The small molecule below binds the protein below.
Small molecule (SMILES): CC[C@H](C)[C@H](NC(=O)[C@H](CC(C)C)NC(=O)[C@H](CO)NC(=O)CNC(=O)[C@@H](NC(=O)[C@@H](N)[C@@H](C)O)C(C)C)C(=O)N[C@H](C=O)CCC(N)=O

Binding-site contacts:
Ligand atom CA contacts residue ARG29 of chain 22.C at 4.2 Å.
Ligand atom CG1 contacts residue ASP243 of chain 22.C at 3.3 Å.
Ligand atom N contacts residue ASP243 of chain 22.C at 3.3 Å (salt-bridge).
Ligand atom N contacts residue ARG35 of chain 22.C at 4.1 Å.
Ligand atom CG1 contacts residue ARG35 of chain 22.C at 4.4 Å.
Ligand atom CG2 contacts residue PRO43 of chain 22.C at 4.3 Å (hydrophobic).
Ligand atom CA contacts residue ASP243 of chain 22.C at 3.3 Å.
Ligand atom CB contacts residue ARG35 of chain 22.C at 3.8 Å.
Ligand atom O contacts residue ASP243 of chain 22.C at 4.3 Å.
Ligand atom C contacts residue PRO43 of chain 22.C at 4.5 Å (hydrophobic).
Ligand atom N contacts residue ARG35 of chain 22.C at 4.4 Å.
Ligand atom C contacts residue ARG35 of chain 22.C at 3.5 Å.
Ligand atom CA contacts residue ASP243 of chain 22.C at 4.2 Å.
Ligand atom CG2 contacts residue ARG35 of chain 22.C at 3.9 Å.
Ligand atom N contacts residue ARG35 of chain 22.C at 4.1 Å.
Ligand atom O contacts residue ARG29 of chain 22.C at 4.2 Å.
Ligand atom C contacts residue ARG35 of chain 22.C at 3.7 Å.
Ligand atom O contacts residue ASP243 of chain 22.C at 4.3 Å.
Ligand atom O contacts residue ARG35 of chain 22.C at 3.3 Å (salt-bridge).
Ligand atom N contacts residue ASP243 of chain 22.C at 3.8 Å.
Ligand atom CG2 contacts residue GLU245 of chain 22.C at 3.4 Å.
Ligand atom O contacts residue PRO43 of chain 22.C at 3.7 Å.
Ligand atom CG2 contacts residue ARG36 of chain 22.C at 3.8 Å.
Ligand atom CD2 contacts residue ARG29 of chain 22.C at 3.8 Å.
Ligand atom CB contacts residue ASP243 of chain 22.C at 4.2 Å.
Ligand atom CA contacts residue ARG35 of chain 22.C at 4.5 Å.
Ligand atom OG contacts residue ARG35 of chain 22.C at 4.2 Å.
Ligand atom O contacts residue PHE37 of chain 22.C at 3.8 Å.
Ligand atom C contacts residue ASP243 of chain 22.C at 3.5 Å.
Ligand atom O contacts residue ARG29 of chain 22.C at 3.0 Å (salt-bridge).
Ligand atom CB contacts residue ARG35 of chain 22.C at 3.4 Å.
Ligand atom O contacts residue ILE25 of chain 22.C at 3.8 Å.
Ligand atom C contacts residue ARG29 of chain 22.C at 3.9 Å.
Ligand atom CB contacts residue ASP243 of chain 22.C at 3.9 Å.
Ligand atom O contacts residue ARG35 of chain 22.C at 2.9 Å (salt-bridge).
Ligand atom CD1 contacts residue ARG29 of chain 22.C at 3.6 Å.
Ligand atom C contacts residue ARG36 of chain 22.C at 3.2 Å.
Ligand atom O contacts residue ARG36 of chain 22.C at 2.9 Å (salt-bridge).
Ligand atom OG contacts residue PHE244 of chain 22.C at 3.7 Å.
Ligand atom C contacts residue ASP243 of chain 22.C at 4.4 Å.

Sequence of chain 22.C:
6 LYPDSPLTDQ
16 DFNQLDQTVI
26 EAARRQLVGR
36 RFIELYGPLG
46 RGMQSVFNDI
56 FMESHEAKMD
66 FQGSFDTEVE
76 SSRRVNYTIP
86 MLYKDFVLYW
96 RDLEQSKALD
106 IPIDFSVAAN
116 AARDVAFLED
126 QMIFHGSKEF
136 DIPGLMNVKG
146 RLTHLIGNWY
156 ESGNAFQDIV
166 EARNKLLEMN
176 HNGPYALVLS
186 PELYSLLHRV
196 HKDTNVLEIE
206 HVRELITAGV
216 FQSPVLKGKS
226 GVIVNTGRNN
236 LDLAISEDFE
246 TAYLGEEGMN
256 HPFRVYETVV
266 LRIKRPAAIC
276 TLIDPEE